Sequence of chain 1.B:
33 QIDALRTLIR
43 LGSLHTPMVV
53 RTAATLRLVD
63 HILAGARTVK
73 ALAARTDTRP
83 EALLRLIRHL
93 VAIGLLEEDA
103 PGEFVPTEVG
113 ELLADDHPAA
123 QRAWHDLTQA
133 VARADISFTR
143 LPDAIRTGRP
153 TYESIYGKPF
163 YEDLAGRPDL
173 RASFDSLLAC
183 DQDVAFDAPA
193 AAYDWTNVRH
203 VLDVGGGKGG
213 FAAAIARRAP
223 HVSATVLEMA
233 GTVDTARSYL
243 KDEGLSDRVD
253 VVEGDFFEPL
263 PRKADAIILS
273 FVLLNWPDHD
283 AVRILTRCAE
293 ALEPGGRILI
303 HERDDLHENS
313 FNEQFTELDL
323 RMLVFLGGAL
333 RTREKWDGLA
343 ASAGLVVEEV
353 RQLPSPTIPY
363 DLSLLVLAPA

Binding-site contacts:
Ligand atom CM4 contacts residue TYR362 of chain 1.B at 3.8 Å (hydrophobic).
Ligand atom C4A contacts residue TRP126 of chain 1.B at 4.3 Å (hydrophobic).
Ligand atom C8 contacts residue MET324 of chain 1.B at 4.0 Å (hydrophobic).
Ligand atom O2 contacts residue GLU319 of chain 1.B at 3.7 Å.
Ligand atom C8 contacts residue TRP126 of chain 1.B at 4.5 Å (hydrophobic).
Ligand atom O1' contacts residue PHE176 of chain 1.B at 3.6 Å.
Ligand atom C8 contacts residue LEU320 of chain 1.B at 3.8 Å (hydrophobic).
Ligand atom O1 contacts residue TRP126 of chain 1.B at 3.7 Å.
Ligand atom CM4 contacts residue LEU320 of chain 1.B at 4.2 Å (hydrophobic).
Ligand atom C8A contacts residue TRP126 of chain 1.B at 4.0 Å (hydrophobic).
Ligand atom C7 contacts residue MET324 of chain 1.B at 4.2 Å (hydrophobic).
Ligand atom O2 contacts residue LEU320 of chain 1.B at 4.4 Å.
Ligand atom C4 contacts residue LEU320 of chain 1.B at 3.9 Å (hydrophobic).
Ligand atom CM4 contacts residue PHE273 of chain 1.B at 4.0 Å (hydrophobic).
Ligand atom O2 contacts residue ARG323 of chain 1.B at 2.7 Å (salt-bridge).
Ligand atom O1 contacts residue LEU320 of chain 1.B at 3.4 Å.
Ligand atom C4A contacts residue LEU320 of chain 1.B at 3.6 Å (hydrophobic).
Ligand atom O2 contacts residue TRP126 of chain 1.B at 4.3 Å.
Ligand atom C5 contacts residue LEU320 of chain 1.B at 4.3 Å (hydrophobic).
Ligand atom C2 contacts residue ARG323 of chain 1.B at 3.6 Å.
Ligand atom C6 contacts residue LEU180 of chain 1.B at 4.1 Å (hydrophobic).
Ligand atom C2 contacts residue TRP126 of chain 1.B at 4.0 Å (hydrophobic).
Ligand atom C7 contacts residue LEU320 of chain 1.B at 4.4 Å (hydrophobic).
Ligand atom O1' contacts residue LEU180 of chain 1.B at 4.0 Å.
Ligand atom C5 contacts residue PHE273 of chain 1.B at 3.8 Å (hydrophobic).
Ligand atom C2 contacts residue LEU320 of chain 1.B at 3.7 Å (hydrophobic).
Ligand atom C3 contacts residue TYR362 of chain 1.B at 3.8 Å (hydrophobic).
Ligand atom C3 contacts residue LEU320 of chain 1.B at 4.0 Å (hydrophobic).
Ligand atom C6 contacts residue PHE273 of chain 1.B at 4.2 Å (hydrophobic).
Ligand atom O1 contacts residue ARG323 of chain 1.B at 3.8 Å.
Ligand atom C8A contacts residue LEU320 of chain 1.B at 3.3 Å (hydrophobic).
Ligand atom O1' contacts residue ASN277 of chain 1.B at 4.4 Å.
Ligand atom O1' contacts residue MET324 of chain 1.B at 4.0 Å.
Ligand atom C7 contacts residue LEU180 of chain 1.B at 4.1 Å (hydrophobic).
Ligand atom C4 contacts residue TYR362 of chain 1.B at 4.1 Å (hydrophobic).

This protein binds this small molecule.
Small molecule (SMILES): Cc1cc(=O)oc2cc(O)ccc12